Sequence of chain 1.C:
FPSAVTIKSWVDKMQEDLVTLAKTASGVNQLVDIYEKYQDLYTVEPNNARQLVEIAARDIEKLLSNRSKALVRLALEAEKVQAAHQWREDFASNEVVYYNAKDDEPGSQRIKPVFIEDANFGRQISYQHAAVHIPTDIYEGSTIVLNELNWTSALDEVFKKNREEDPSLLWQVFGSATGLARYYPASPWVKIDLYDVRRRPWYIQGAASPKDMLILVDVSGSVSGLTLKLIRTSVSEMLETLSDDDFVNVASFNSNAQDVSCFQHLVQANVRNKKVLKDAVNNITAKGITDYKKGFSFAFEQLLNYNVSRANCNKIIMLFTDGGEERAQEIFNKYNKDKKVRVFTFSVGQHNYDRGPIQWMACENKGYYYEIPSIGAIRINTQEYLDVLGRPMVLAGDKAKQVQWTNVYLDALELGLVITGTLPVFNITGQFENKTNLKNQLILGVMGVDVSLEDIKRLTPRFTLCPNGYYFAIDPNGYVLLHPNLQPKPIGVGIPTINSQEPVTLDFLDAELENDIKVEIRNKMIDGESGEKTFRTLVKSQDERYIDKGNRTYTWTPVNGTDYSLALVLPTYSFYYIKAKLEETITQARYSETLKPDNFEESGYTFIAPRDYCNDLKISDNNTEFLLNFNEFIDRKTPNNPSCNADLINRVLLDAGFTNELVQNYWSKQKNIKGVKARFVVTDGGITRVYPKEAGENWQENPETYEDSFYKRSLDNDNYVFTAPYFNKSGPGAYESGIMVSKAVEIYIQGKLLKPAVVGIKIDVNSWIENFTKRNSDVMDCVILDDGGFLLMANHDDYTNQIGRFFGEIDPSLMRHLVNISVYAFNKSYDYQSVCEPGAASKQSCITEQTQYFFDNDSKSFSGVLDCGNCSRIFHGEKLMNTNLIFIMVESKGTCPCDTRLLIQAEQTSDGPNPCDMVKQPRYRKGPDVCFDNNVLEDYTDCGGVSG

This small molecule binds to this protein.
Small molecule (SMILES): CC(=O)N[C@H]1[C@H](O[C@H]2[C@H](O)[C@@H](NC(C)=O)CO[C@@H]2CO)O[C@H](CO)[C@@H](O[C@@H]2O[C@H](CO)[C@@H](O)[C@H](O)[C@H]2NC(C)=O)[C@@H]1O

Binding-site contacts:
Ligand atom C8 contacts residue VAL107 of chain 1.C at 4.5 Å (hydrophobic).
Ligand atom O6 contacts residue ASN120 of chain 1.C at 3.4 Å.
Ligand atom C1 contacts residue ASN184 of chain 1.C at 1.4 Å.
Ligand atom O7 contacts residue ASN184 of chain 1.C at 4.0 Å.
Ligand atom O6 contacts residue GLU121 of chain 1.C at 4.1 Å.
Ligand atom C5 contacts residue GLN112 of chain 1.C at 4.4 Å.
Ligand atom C7 contacts residue ASN184 of chain 1.C at 3.4 Å.
Ligand atom C5 contacts residue ASN184 of chain 1.C at 3.7 Å.
Ligand atom O6 contacts residue ARG114 of chain 1.C at 3.2 Å (salt-bridge).
Ligand atom C8 contacts residue ASN184 of chain 1.C at 3.2 Å.
Ligand atom C7 contacts residue ASN120 of chain 1.C at 3.9 Å.
Ligand atom O5 contacts residue ASN184 of chain 1.C at 2.4 Å (h-bond).
Ligand atom C4 contacts residue ASN184 of chain 1.C at 4.3 Å.
Ligand atom C6 contacts residue ARG114 of chain 1.C at 3.3 Å.
Ligand atom O7 contacts residue ASN120 of chain 1.C at 3.3 Å (h-bond).
Ligand atom C6 contacts residue ASN120 of chain 1.C at 3.9 Å.
Ligand atom N2 contacts residue ASN184 of chain 1.C at 2.9 Å (h-bond).
Ligand atom C8 contacts residue ASN120 of chain 1.C at 3.6 Å.
Ligand atom C2 contacts residue ASN184 of chain 1.C at 2.5 Å.
Ligand atom C1 contacts residue GLN112 of chain 1.C at 4.2 Å.
Ligand atom O5 contacts residue ARG114 of chain 1.C at 2.8 Å (salt-bridge).
Ligand atom C3 contacts residue ASN184 of chain 1.C at 3.8 Å.
Ligand atom C8 contacts residue TRP185 of chain 1.C at 3.9 Å (hydrophobic).
Ligand atom C1 contacts residue ARG114 of chain 1.C at 3.6 Å.
Ligand atom C5 contacts residue ARG114 of chain 1.C at 3.4 Å.